Sequence of chain 1.A:
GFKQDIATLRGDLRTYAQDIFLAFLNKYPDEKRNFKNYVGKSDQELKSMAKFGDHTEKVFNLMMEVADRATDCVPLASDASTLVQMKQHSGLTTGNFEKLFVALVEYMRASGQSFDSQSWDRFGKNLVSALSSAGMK

This protein binds this small molecule.
Small molecule (SMILES): Cc1ccc(O)cc1

Binding-site contacts:
Ligand atom CE1 contacts residue VAL59 of chain 1.A at 4.2 Å (hydrophobic).
Ligand atom CZ contacts residue HEM1 of chain 1.C at 3.3 Å.
Ligand atom CB contacts residue VAL59 of chain 1.A at 3.7 Å (hydrophobic).
Ligand atom CE1 contacts residue PHE35 of chain 1.A at 4.5 Å (hydrophobic).
Ligand atom CD1 contacts residue THR56 of chain 1.A at 3.9 Å.
Ligand atom CE2 contacts residue VAL59 of chain 1.A at 4.1 Å (hydrophobic).
Ligand atom OH contacts residue TYR38 of chain 1.A at 3.1 Å (h-bond).
Ligand atom CG contacts residue VAL59 of chain 1.A at 3.6 Å (hydrophobic).
Ligand atom CE1 contacts residue PHE21 of chain 1.A at 3.5 Å (hydrophobic).
Ligand atom CG contacts residue PHE21 of chain 1.A at 3.8 Å (hydrophobic).
Ligand atom CZ contacts residue HIS55 of chain 1.A at 3.8 Å.
Ligand atom CD1 contacts residue VAL59 of chain 1.A at 3.8 Å (hydrophobic).
Ligand atom CE1 contacts residue THR56 of chain 1.A at 3.3 Å.
Ligand atom CD1 contacts residue PHE21 of chain 1.A at 3.5 Å (hydrophobic).
Ligand atom CG contacts residue PHE35 of chain 1.A at 4.1 Å (hydrophobic).
Ligand atom CZ contacts residue PHE21 of chain 1.A at 4.4 Å (hydrophobic).
Ligand atom CE2 contacts residue PHE35 of chain 1.A at 3.3 Å (hydrophobic).
Ligand atom CE1 contacts residue HIS55 of chain 1.A at 4.2 Å.
Ligand atom CD2 contacts residue PHE35 of chain 1.A at 3.4 Å (hydrophobic).
Ligand atom CD2 contacts residue HEM1 of chain 1.C at 3.5 Å.
Ligand atom OH contacts residue THR56 of chain 1.A at 4.4 Å.
Ligand atom OH contacts residue PHE35 of chain 1.A at 4.4 Å.
Ligand atom CB contacts residue PHE35 of chain 1.A at 4.5 Å (hydrophobic).
Ligand atom CD2 contacts residue VAL59 of chain 1.A at 3.8 Å (hydrophobic).
Ligand atom CZ contacts residue VAL59 of chain 1.A at 4.3 Å (hydrophobic).
Ligand atom OH contacts residue HEM1 of chain 1.C at 2.5 Å (h-bond).
Ligand atom CZ contacts residue TYR38 of chain 1.A at 4.2 Å (hydrophobic).
Ligand atom CB contacts residue PHE21 of chain 1.A at 3.8 Å (hydrophobic).
Ligand atom CZ contacts residue PHE35 of chain 1.A at 3.9 Å (hydrophobic).
Ligand atom OH contacts residue HIS55 of chain 1.A at 3.0 Å.
Ligand atom CB contacts residue HEM1 of chain 1.C at 3.9 Å.
Ligand atom CZ contacts residue THR56 of chain 1.A at 4.4 Å.
Ligand atom CE2 contacts residue HEM1 of chain 1.C at 3.3 Å.